Sequence of chain 1.A:
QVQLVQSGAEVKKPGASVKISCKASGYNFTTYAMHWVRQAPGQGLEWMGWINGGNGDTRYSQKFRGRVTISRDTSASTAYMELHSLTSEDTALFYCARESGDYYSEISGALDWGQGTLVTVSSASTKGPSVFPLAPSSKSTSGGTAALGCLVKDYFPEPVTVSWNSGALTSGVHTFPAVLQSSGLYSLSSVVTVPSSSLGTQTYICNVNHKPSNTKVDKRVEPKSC

Binding-site contacts:
Ligand atom C6 contacts residue THR31 of chain 1.A at 4.5 Å.
Ligand atom C6 contacts residue ARG13 of chain 1.C at 3.8 Å.
Ligand atom N2 contacts residue ASN28 of chain 1.A at 2.9 Å (h-bond).
Ligand atom C7 contacts residue ASN28 of chain 1.A at 3.4 Å.
Ligand atom C1 contacts residue THR31 of chain 1.A at 4.1 Å.
Ligand atom O5 contacts residue THR31 of chain 1.A at 3.4 Å (h-bond).
Ligand atom C1 contacts residue ASN28 of chain 1.A at 1.4 Å.
Ligand atom O3 contacts residue TYR104 of chain 1.A at 4.0 Å.
Ligand atom C3 contacts residue ASN28 of chain 1.A at 3.8 Å.
Ligand atom C6 contacts residue THR30 of chain 1.A at 4.2 Å.
Ligand atom C2 contacts residue ASN28 of chain 1.A at 2.5 Å.
Ligand atom O7 contacts residue ASN28 of chain 1.A at 3.4 Å (h-bond).
Ligand atom O5 contacts residue THR30 of chain 1.A at 4.3 Å.
Ligand atom C1 contacts residue THR31 of chain 1.A at 3.8 Å.
Ligand atom C4 contacts residue ASN28 of chain 1.A at 4.2 Å.
Ligand atom O5 contacts residue ASN28 of chain 1.A at 2.3 Å (h-bond).
Ligand atom C1 contacts residue THR30 of chain 1.A at 3.7 Å.
Ligand atom O4 contacts residue ASP102 of chain 1.A at 3.8 Å.
Ligand atom C8 contacts residue ASN28 of chain 1.A at 4.3 Å.
Ligand atom C5 contacts residue ASN28 of chain 1.A at 3.6 Å.
Ligand atom C5 contacts residue THR30 of chain 1.A at 4.4 Å.
Ligand atom O5 contacts residue THR31 of chain 1.A at 4.0 Å.

Sequence of chain 1.C:
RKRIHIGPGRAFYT

This small molecule binds to this protein.
Small molecule (SMILES): CC(=O)N[C@H]1[C@H](O[C@H]2[C@H](O)[C@@H](NC(C)=O)CO[C@@H]2CO[C@H]2O[C@H](C)[C@H](O)[C@H](O)[C@H]2O)O[C@H](CO)[C@@H](O[C@@H]2O[C@H](CO[C@H]3O[C@H](CO)[C@@H](O)[C@H](O)[C@@H]3O)[C@@H](O)[C@H](O)[C@@H]2O)[C@@H]1O